This small molecule binds to this protein.
Small molecule (SMILES): CC(=O)N[C@@H]1[C@@H](O)[C@H](O)[C@@H](CO)O[C@H]1O

Binding-site contacts:
Ligand atom C1 contacts residue ASN788 of chain 1.B at 1.4 Å.
Ligand atom O7 contacts residue ASN788 of chain 1.B at 3.1 Å (h-bond).
Ligand atom O5 contacts residue ASN788 of chain 1.B at 2.4 Å (h-bond).
Ligand atom N2 contacts residue ASN788 of chain 1.B at 2.9 Å (h-bond).
Ligand atom C2 contacts residue ASN788 of chain 1.B at 2.4 Å.
Ligand atom C4 contacts residue ASN788 of chain 1.B at 4.2 Å.
Ligand atom C5 contacts residue ASN788 of chain 1.B at 3.7 Å.
Ligand atom O7 contacts residue ASN1148 of chain 1.B at 3.9 Å.
Ligand atom C7 contacts residue ASN788 of chain 1.B at 3.2 Å.
Ligand atom C8 contacts residue ASN788 of chain 1.B at 4.3 Å.
Ligand atom C3 contacts residue ASN788 of chain 1.B at 3.8 Å.

Sequence of chain 1.B:
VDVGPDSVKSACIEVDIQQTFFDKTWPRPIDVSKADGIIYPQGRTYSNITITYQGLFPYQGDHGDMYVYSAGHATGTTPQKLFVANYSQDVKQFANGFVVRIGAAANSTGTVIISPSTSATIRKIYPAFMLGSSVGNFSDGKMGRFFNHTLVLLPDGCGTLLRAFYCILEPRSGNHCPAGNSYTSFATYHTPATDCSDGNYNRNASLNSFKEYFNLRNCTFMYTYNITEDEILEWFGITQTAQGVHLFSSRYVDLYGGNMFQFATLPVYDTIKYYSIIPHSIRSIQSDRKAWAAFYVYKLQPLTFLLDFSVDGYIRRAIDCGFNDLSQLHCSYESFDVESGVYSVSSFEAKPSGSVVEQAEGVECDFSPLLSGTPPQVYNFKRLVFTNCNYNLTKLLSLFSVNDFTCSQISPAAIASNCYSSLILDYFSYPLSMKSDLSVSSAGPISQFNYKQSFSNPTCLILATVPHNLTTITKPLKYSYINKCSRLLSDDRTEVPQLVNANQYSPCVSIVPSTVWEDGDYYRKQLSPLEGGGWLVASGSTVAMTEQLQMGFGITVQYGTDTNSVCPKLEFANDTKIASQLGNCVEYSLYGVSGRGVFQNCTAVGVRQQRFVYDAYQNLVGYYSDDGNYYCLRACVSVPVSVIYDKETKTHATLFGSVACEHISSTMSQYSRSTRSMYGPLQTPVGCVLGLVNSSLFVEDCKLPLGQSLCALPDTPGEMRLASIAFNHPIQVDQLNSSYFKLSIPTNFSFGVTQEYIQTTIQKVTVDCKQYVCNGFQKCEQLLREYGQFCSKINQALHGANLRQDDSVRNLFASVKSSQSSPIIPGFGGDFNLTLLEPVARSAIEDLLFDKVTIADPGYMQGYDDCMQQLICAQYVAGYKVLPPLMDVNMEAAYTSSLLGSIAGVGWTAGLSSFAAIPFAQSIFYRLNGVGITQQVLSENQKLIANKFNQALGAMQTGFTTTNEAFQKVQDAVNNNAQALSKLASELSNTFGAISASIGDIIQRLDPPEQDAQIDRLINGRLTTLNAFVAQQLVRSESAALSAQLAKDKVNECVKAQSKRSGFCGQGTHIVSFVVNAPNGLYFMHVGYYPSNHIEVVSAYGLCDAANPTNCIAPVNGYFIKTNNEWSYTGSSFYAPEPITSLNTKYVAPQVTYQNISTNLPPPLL